The small molecule below binds the protein below.
Small molecule (SMILES): CC(=O)N[C@H]1[C@H](O[C@H]2[C@H](O)[C@@H](NC(C)=O)CO[C@@H]2CO[C@@H]2O[C@@H](C)[C@@H](O)[C@@H](O)[C@@H]2O)O[C@H](CO)[C@@H](O[C@@H]2O[C@H](CO[C@H]3O[C@H](CO)[C@@H](O)[C@H](O)[C@@H]3O)[C@@H](O)[C@H](O[C@H]3O[C@H](CO)[C@@H](O)[C@H](O)[C@@H]3O)[C@@H]2O)[C@@H]1O

Sequence of chain 1.B:
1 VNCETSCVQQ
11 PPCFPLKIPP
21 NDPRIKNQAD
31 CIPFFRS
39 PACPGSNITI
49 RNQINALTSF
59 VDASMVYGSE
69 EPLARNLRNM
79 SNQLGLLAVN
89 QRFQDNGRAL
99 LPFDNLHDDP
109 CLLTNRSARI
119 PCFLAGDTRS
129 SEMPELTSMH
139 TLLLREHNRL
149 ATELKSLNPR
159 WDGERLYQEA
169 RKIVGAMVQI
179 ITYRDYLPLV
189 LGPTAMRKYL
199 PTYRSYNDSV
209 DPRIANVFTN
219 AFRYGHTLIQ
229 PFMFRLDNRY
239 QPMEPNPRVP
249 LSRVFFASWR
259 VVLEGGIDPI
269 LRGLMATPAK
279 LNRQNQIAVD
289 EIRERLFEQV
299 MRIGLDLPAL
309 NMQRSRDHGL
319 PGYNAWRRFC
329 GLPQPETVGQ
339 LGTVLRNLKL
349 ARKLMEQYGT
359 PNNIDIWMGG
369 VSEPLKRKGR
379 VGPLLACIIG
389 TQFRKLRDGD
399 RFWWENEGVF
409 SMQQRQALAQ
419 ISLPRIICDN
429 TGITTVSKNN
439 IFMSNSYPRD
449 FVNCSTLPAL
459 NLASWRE

Binding-site contacts:
Ligand atom O4 contacts residue ARG392 of chain 1.B at 3.8 Å.
Ligand atom O5 contacts residue ASN205 of chain 1.B at 2.3 Å (h-bond).
Ligand atom O5 contacts residue SER207 of chain 1.B at 4.4 Å.
Ligand atom C1 contacts residue SER207 of chain 1.B at 4.3 Å.
Ligand atom C5 contacts residue SER207 of chain 1.B at 4.2 Å.
Ligand atom C8 contacts residue ASN205 of chain 1.B at 4.5 Å.
Ligand atom C6 contacts residue ASP396 of chain 1.B at 4.2 Å.
Ligand atom C5 contacts residue VAL208 of chain 1.B at 4.4 Å (hydrophobic).
Ligand atom C6 contacts residue ARG392 of chain 1.B at 4.0 Å.
Ligand atom O5 contacts residue VAL208 of chain 1.B at 4.2 Å.
Ligand atom O7 contacts residue ASN205 of chain 1.B at 3.2 Å (h-bond).
Ligand atom C6 contacts residue VAL208 of chain 1.B at 4.1 Å (hydrophobic).
Ligand atom C6 contacts residue SER207 of chain 1.B at 4.1 Å.
Ligand atom C6 contacts residue VAL208 of chain 1.B at 3.9 Å (hydrophobic).
Ligand atom O3 contacts residue ARG392 of chain 1.B at 4.3 Å.
Ligand atom C2 contacts residue ASN205 of chain 1.B at 2.5 Å.
Ligand atom O5 contacts residue VAL208 of chain 1.B at 3.4 Å.
Ligand atom C4 contacts residue ASN205 of chain 1.B at 4.2 Å.
Ligand atom C5 contacts residue ASN205 of chain 1.B at 3.6 Å.
Ligand atom C8 contacts residue SER207 of chain 1.B at 3.5 Å.
Ligand atom C1 contacts residue ASN205 of chain 1.B at 1.4 Å.
Ligand atom C5 contacts residue VAL208 of chain 1.B at 4.0 Å (hydrophobic).
Ligand atom C3 contacts residue ASN205 of chain 1.B at 3.7 Å.
Ligand atom C4 contacts residue ARG392 of chain 1.B at 3.8 Å.
Ligand atom C1 contacts residue VAL208 of chain 1.B at 4.2 Å (hydrophobic).
Ligand atom C6 contacts residue LYS393 of chain 1.B at 4.4 Å.
Ligand atom C7 contacts residue ASN205 of chain 1.B at 3.3 Å.
Ligand atom N2 contacts residue ASN205 of chain 1.B at 2.9 Å (h-bond).